Sequence of chain 1.C:
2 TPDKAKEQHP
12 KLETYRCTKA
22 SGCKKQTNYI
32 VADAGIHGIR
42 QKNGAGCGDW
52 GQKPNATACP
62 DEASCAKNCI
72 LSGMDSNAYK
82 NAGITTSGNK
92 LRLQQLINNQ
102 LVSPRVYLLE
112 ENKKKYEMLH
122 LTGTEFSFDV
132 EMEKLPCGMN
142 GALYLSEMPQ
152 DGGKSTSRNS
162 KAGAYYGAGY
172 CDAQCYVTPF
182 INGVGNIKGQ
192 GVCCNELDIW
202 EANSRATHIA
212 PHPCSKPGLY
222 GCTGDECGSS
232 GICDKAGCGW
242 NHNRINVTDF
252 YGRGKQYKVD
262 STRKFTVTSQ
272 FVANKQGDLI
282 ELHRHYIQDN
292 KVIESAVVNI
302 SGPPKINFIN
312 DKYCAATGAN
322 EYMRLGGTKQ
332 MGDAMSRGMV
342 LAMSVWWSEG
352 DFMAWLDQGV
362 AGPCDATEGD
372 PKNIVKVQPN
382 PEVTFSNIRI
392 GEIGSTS

A protein and the small-molecule ligand that binds it are described below.
Small molecule (SMILES): OC[C@H]1O[C@@H](O[C@H]2[C@H](O)[C@@H](O)[C@H](O)O[C@@H]2CO)[C@H](O)[C@@H](O)[C@@H]1O

Binding-site contacts:
Ligand atom C2 contacts residue GLN175 of chain 1.C at 3.8 Å.
Ligand atom C2 contacts residue GLU197 of chain 1.C at 3.5 Å.
Ligand atom O6 contacts residue TRP347 of chain 1.C at 2.8 Å (h-bond).
Ligand atom C6 contacts residue GLU202 of chain 1.C at 3.3 Å.
Ligand atom O3 contacts residue ASP173 of chain 1.C at 2.8 Å (salt-bridge).
Ligand atom O6 contacts residue GLU202 of chain 1.C at 2.7 Å (salt-bridge).
Ligand atom O4 contacts residue TYR145 of chain 1.C at 3.4 Å (h-bond).
Ligand atom O6 contacts residue ALA143 of chain 1.C at 3.8 Å.
Ligand atom O2 contacts residue SER345 of chain 1.C at 2.7 Å (h-bond).
Ligand atom C5 contacts residue GLU197 of chain 1.C at 3.5 Å.
Ligand atom O3 contacts residue ARG106 of chain 1.C at 3.0 Å (salt-bridge).
Ligand atom O4 contacts residue TYR171 of chain 1.C at 3.7 Å.
Ligand atom C1 contacts residue ASP199 of chain 1.C at 2.9 Å.
Ligand atom O2 contacts residue GLU197 of chain 1.C at 2.8 Å (salt-bridge).
Ligand atom O3 contacts residue SER345 of chain 1.C at 3.9 Å.
Ligand atom O2 contacts residue GLN175 of chain 1.C at 2.8 Å (h-bond).
Ligand atom C2 contacts residue TYR145 of chain 1.C at 3.2 Å (hydrophobic).
Ligand atom C6 contacts residue TYR145 of chain 1.C at 3.8 Å (hydrophobic).
Ligand atom O2 contacts residue TYR145 of chain 1.C at 2.8 Å (h-bond).
Ligand atom O6 contacts residue ASN141 of chain 1.C at 3.4 Å (h-bond).
Ligand atom O1 contacts residue ASP199 of chain 1.C at 2.6 Å (salt-bridge).
Ligand atom C3 contacts residue ASP173 of chain 1.C at 3.3 Å.
Ligand atom C2 contacts residue ARG106 of chain 1.C at 3.8 Å.
Ligand atom O5 contacts residue GLU197 of chain 1.C at 3.5 Å (salt-bridge).
Ligand atom O5 contacts residue GLU202 of chain 1.C at 2.8 Å (salt-bridge).
Ligand atom O1 contacts residue GLU197 of chain 1.C at 3.8 Å.
Ligand atom O5 contacts residue ASP199 of chain 1.C at 3.4 Å (salt-bridge).
Ligand atom C5 contacts residue GLU202 of chain 1.C at 3.6 Å.
Ligand atom C1 contacts residue GLU202 of chain 1.C at 3.8 Å.
Ligand atom O1 contacts residue GLU202 of chain 1.C at 3.5 Å (salt-bridge).
Ligand atom O3 contacts residue GLN175 of chain 1.C at 3.4 Å.
Ligand atom C6 contacts residue ALA143 of chain 1.C at 3.5 Å (hydrophobic).
Ligand atom C1 contacts residue GLU197 of chain 1.C at 2.9 Å.
Ligand atom C3 contacts residue GLU197 of chain 1.C at 3.4 Å.
Ligand atom O6 contacts residue TYR177 of chain 1.C at 3.9 Å.
Ligand atom C1 contacts residue TRP347 of chain 1.C at 3.9 Å (hydrophobic).
Ligand atom C3 contacts residue ARG106 of chain 1.C at 3.5 Å.
Ligand atom C4 contacts residue ARG106 of chain 1.C at 3.5 Å.
Ligand atom O1 contacts residue HIS213 of chain 1.C at 3.1 Å (h-bond).
Ligand atom O4 contacts residue ASP173 of chain 1.C at 3.8 Å.